Sequence of chain 1.B:
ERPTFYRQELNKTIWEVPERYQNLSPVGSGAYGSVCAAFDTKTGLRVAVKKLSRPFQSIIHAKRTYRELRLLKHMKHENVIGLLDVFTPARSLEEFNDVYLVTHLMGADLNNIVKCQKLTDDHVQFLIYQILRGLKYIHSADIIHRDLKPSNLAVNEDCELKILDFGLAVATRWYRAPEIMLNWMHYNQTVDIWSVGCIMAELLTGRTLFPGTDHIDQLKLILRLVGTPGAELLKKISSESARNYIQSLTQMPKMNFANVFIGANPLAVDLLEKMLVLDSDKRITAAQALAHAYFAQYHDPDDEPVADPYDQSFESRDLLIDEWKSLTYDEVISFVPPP

Binding-site contacts:
Ligand atom C35 contacts residue GLU71 of chain 1.B at 3.5 Å.
Ligand atom C10 contacts residue ALA51 of chain 1.B at 3.6 Å (hydrophobic).
Ligand atom C37 contacts residue ARG70 of chain 1.B at 3.7 Å.
Ligand atom C3 contacts residue PHE169 of chain 1.B at 3.6 Å (hydrophobic).
Ligand atom C30 contacts residue ILE166 of chain 1.B at 3.7 Å (hydrophobic).
Ligand atom C11 contacts residue ALA51 of chain 1.B at 3.4 Å (hydrophobic).
Ligand atom O40 contacts residue VAL30 of chain 1.B at 3.1 Å (h-bond).
Ligand atom C15 contacts residue LYS53 of chain 1.B at 3.7 Å.
Ligand atom C34 contacts residue GLU71 of chain 1.B at 3.7 Å.
Ligand atom C26 contacts residue ASP168 of chain 1.B at 3.7 Å.
Ligand atom C19 contacts residue GLU71 of chain 1.B at 3.3 Å.
Ligand atom C14 contacts residue LYS53 of chain 1.B at 3.7 Å.
Ligand atom O39 contacts residue LEU171 of chain 1.B at 3.5 Å.
Ligand atom N7 contacts residue MET109 of chain 1.B at 2.9 Å (h-bond).
Ligand atom C16 contacts residue THR106 of chain 1.B at 3.6 Å.
Ligand atom O20 contacts residue ILE84 of chain 1.B at 3.6 Å.
Ligand atom N18 contacts residue GLU71 of chain 1.B at 2.8 Å (salt-bridge).
Ligand atom C32 contacts residue GLU71 of chain 1.B at 3.7 Å.
Ligand atom N18 contacts residue LYS53 of chain 1.B at 3.6 Å.
Ligand atom C11 contacts residue MET109 of chain 1.B at 3.1 Å (hydrophobic).
Ligand atom C26 contacts residue LEU75 of chain 1.B at 3.7 Å (hydrophobic).
Ligand atom C16 contacts residue LYS53 of chain 1.B at 3.6 Å.
Ligand atom O20 contacts residue ASP168 of chain 1.B at 3.2 Å (salt-bridge).
Ligand atom C11 contacts residue THR106 of chain 1.B at 3.5 Å.
Ligand atom C6 contacts residue PHE169 of chain 1.B at 3.4 Å (hydrophobic).
Ligand atom C1 contacts residue PHE169 of chain 1.B at 3.7 Å (hydrophobic).
Ligand atom O20 contacts residue LEU167 of chain 1.B at 3.8 Å.
Ligand atom C3 contacts residue MET109 of chain 1.B at 3.4 Å (hydrophobic).
Ligand atom C3 contacts residue LEU108 of chain 1.B at 3.6 Å (hydrophobic).
Ligand atom N21 contacts residue GLU71 of chain 1.B at 3.0 Å (salt-bridge).
Ligand atom N7 contacts residue ALA51 of chain 1.B at 3.6 Å.
Ligand atom C10 contacts residue THR106 of chain 1.B at 3.4 Å.
Ligand atom C11 contacts residue HIS107 of chain 1.B at 3.2 Å.
Ligand atom C19 contacts residue ASP168 of chain 1.B at 3.6 Å.
Ligand atom C5 contacts residue PHE169 of chain 1.B at 3.5 Å (hydrophobic).
Ligand atom C30 contacts residue LEU167 of chain 1.B at 3.7 Å (hydrophobic).
Ligand atom C4 contacts residue PHE169 of chain 1.B at 3.5 Å (hydrophobic).
Ligand atom C37 contacts residue ARG67 of chain 1.B at 3.4 Å.
Ligand atom N18 contacts residue LEU75 of chain 1.B at 3.7 Å.
Ligand atom C13 contacts residue ASP168 of chain 1.B at 3.6 Å.

A protein and the small-molecule ligand that binds it are described below.
Small molecule (SMILES): Cc1ccc(-n2nc(C(C)(C)C)cc2NC(=O)Nc2cccc(Nc3ccnc4ccc([N+](=O)[O-])cc34)c2)cc1